Sequence of chain 1.A:
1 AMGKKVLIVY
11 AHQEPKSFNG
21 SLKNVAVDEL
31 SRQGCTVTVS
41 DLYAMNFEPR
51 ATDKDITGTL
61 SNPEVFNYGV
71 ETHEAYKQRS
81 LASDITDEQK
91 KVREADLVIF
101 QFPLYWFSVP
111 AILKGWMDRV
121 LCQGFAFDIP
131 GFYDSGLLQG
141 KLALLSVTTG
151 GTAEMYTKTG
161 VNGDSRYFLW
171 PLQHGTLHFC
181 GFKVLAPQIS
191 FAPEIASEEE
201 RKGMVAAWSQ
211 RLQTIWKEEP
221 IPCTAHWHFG

Binding-site contacts:
Ligand atom C12 contacts residue FAD1 of chain 1.I at 3.4 Å.
Ligand atom C1 contacts residue FAD1 of chain 1.I at 3.5 Å.
Ligand atom N9 contacts residue PHE127 of chain 1.A at 3.7 Å.
Ligand atom C3 contacts residue FAD1 of chain 1.I at 3.8 Å.
Ligand atom C8 contacts residue FAD1 of chain 1.I at 3.6 Å.
Ligand atom C7 contacts residue TRP106 of chain 1.B at 4.2 Å (hydrophobic).
Ligand atom N9 contacts residue TRP106 of chain 1.B at 3.1 Å.
Ligand atom C8 contacts residue TRP106 of chain 1.B at 3.5 Å (hydrophobic).
Ligand atom C7 contacts residue FAD1 of chain 1.I at 3.4 Å.
Ligand atom C7 contacts residue PHE107 of chain 1.B at 3.9 Å (hydrophobic).
Ligand atom C1 contacts residue PHE127 of chain 1.A at 3.3 Å (hydrophobic).
Ligand atom C11 contacts residue PHE179 of chain 1.A at 4.1 Å (hydrophobic).
Ligand atom C12 contacts residue PHE179 of chain 1.A at 3.8 Å (hydrophobic).
Ligand atom C14 contacts residue FAD1 of chain 1.I at 3.5 Å.
Ligand atom N9 contacts residue FAD1 of chain 1.I at 3.5 Å.
Ligand atom C6 contacts residue FAD1 of chain 1.I at 3.4 Å.
Ligand atom C6 contacts residue PHE107 of chain 1.B at 4.3 Å (hydrophobic).
Ligand atom C14 contacts residue PHE127 of chain 1.A at 4.1 Å (hydrophobic).
Ligand atom C7 contacts residue GLY175 of chain 1.A at 4.4 Å.
Ligand atom C3 contacts residue GLY69 of chain 1.A at 4.3 Å.
Ligand atom C2 contacts residue FAD1 of chain 1.I at 3.6 Å.
Ligand atom C9 contacts residue TRP106 of chain 1.B at 4.4 Å (hydrophobic).
Ligand atom C6 contacts residue PHE179 of chain 1.A at 3.5 Å (hydrophobic).
Ligand atom C11 contacts residue FAD1 of chain 1.I at 3.5 Å.
Ligand atom C2 contacts residue GLY69 of chain 1.A at 4.0 Å.
Ligand atom C2 contacts residue PHE127 of chain 1.A at 4.0 Å (hydrophobic).
Ligand atom C9 contacts residue PHE127 of chain 1.A at 3.6 Å (hydrophobic).
Ligand atom C13 contacts residue PHE127 of chain 1.A at 3.4 Å (hydrophobic).
Ligand atom C7 contacts residue PHE179 of chain 1.A at 3.4 Å (hydrophobic).
Ligand atom C13 contacts residue FAD1 of chain 1.I at 3.4 Å.
Ligand atom C9 contacts residue FAD1 of chain 1.I at 3.4 Å.
Ligand atom N10 contacts residue FAD1 of chain 1.I at 3.5 Å (h-bond).
Ligand atom C4 contacts residue FAD1 of chain 1.I at 3.7 Å.
Ligand atom C5 contacts residue FAD1 of chain 1.I at 3.6 Å.
Ligand atom C12 contacts residue PHE127 of chain 1.A at 4.5 Å (hydrophobic).
Ligand atom C9 contacts residue PHE179 of chain 1.A at 4.4 Å (hydrophobic).
Ligand atom C3 contacts residue GLN123 of chain 1.A at 4.4 Å.
Ligand atom C5 contacts residue PHE179 of chain 1.A at 3.9 Å (hydrophobic).
Ligand atom C8 contacts residue PHE179 of chain 1.A at 3.4 Å (hydrophobic).

The small molecule below binds the protein below.
Small molecule (SMILES): Nc1c2ccccc2[nH+]c2ccccc12

Sequence of chain 1.B:
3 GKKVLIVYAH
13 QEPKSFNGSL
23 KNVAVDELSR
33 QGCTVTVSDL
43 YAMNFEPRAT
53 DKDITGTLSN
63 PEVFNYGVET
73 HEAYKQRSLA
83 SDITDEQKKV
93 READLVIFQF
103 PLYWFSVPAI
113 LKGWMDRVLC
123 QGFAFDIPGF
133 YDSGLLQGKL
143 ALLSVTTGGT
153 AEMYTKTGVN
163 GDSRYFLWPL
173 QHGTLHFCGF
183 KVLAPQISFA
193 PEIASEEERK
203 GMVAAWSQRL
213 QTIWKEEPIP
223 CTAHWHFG